Binding-site contacts:
Ligand atom C contacts residue ASN366 of chain 1.A at 3.6 Å.
Ligand atom O contacts residue LEU331 of chain 1.A at 3.3 Å.
Ligand atom C10 contacts residue ASP73 of chain 1.A at 3.6 Å.
Ligand atom C23 contacts residue SER320 of chain 1.A at 3.8 Å.
Ligand atom O contacts residue ASN366 of chain 1.A at 2.9 Å (h-bond).
Ligand atom C23 contacts residue PHE80 of chain 1.A at 3.7 Å (hydrophobic).
Ligand atom N3 contacts residue PHE80 of chain 1.A at 3.8 Å.
Ligand atom C2 contacts residue PHE222 of chain 1.A at 3.7 Å (hydrophobic).
Ligand atom C20 contacts residue PHE80 of chain 1.A at 3.8 Å (hydrophobic).
Ligand atom C17 contacts residue THR193 of chain 1.A at 3.7 Å.
Ligand atom C21 contacts residue ASP73 of chain 1.A at 3.7 Å.
Ligand atom N2 contacts residue THR193 of chain 1.A at 3.5 Å (h-bond).
Ligand atom O2 contacts residue ASP73 of chain 1.A at 3.4 Å (salt-bridge).
Ligand atom O2 contacts residue GLU72 of chain 1.A at 3.5 Å.
Ligand atom C23 contacts residue PHE78 of chain 1.A at 3.6 Å (hydrophobic).
Ligand atom C6 contacts residue TYR207 of chain 1.A at 3.3 Å (hydrophobic).
Ligand atom C22 contacts residue PHE80 of chain 1.A at 3.5 Å (hydrophobic).
Ligand atom C18 contacts residue THR193 of chain 1.A at 3.5 Å.
Ligand atom N4 contacts residue PHE78 of chain 1.A at 3.5 Å.
Ligand atom N contacts residue PHE80 of chain 1.A at 3.2 Å.
Ligand atom C16 contacts residue TYR207 of chain 1.A at 3.5 Å (hydrophobic).
Ligand atom N2 contacts residue ASN157 of chain 1.A at 3.5 Å (h-bond).
Ligand atom C24 contacts residue SER320 of chain 1.A at 3.5 Å.
Ligand atom C5 contacts residue TYR207 of chain 1.A at 3.6 Å (hydrophobic).
Ligand atom C22 contacts residue PHE78 of chain 1.A at 3.8 Å (hydrophobic).
Ligand atom C21 contacts residue PHE80 of chain 1.A at 3.6 Å (hydrophobic).
Ligand atom C21 contacts residue VAL71 of chain 1.A at 3.6 Å (hydrophobic).
Ligand atom N1 contacts residue LEU389 of chain 1.A at 3.7 Å.
Ligand atom C9 contacts residue ASP73 of chain 1.A at 3.8 Å.
Ligand atom N contacts residue TYR335 of chain 1.A at 2.9 Å (h-bond).
Ligand atom C1 contacts residue PHE222 of chain 1.A at 3.8 Å (hydrophobic).
Ligand atom C14 contacts residue GLY195 of chain 1.A at 3.8 Å.
Ligand atom N4 contacts residue SER320 of chain 1.A at 2.8 Å (h-bond).
Ligand atom C17 contacts residue LEU411 of chain 1.A at 3.4 Å (hydrophobic).
Ligand atom C24 contacts residue LEU331 of chain 1.A at 3.7 Å (hydrophobic).
Ligand atom C13 contacts residue VAL71 of chain 1.A at 3.4 Å (hydrophobic).
Ligand atom N2 contacts residue LEU411 of chain 1.A at 3.1 Å (h-bond).
Ligand atom C7 contacts residue TYR335 of chain 1.A at 3.5 Å (hydrophobic).
Ligand atom N3 contacts residue TYR207 of chain 1.A at 3.2 Å (h-bond).
Ligand atom C17 contacts residue MET410 of chain 1.A at 3.8 Å (hydrophobic).

Sequence of chain 1.A:
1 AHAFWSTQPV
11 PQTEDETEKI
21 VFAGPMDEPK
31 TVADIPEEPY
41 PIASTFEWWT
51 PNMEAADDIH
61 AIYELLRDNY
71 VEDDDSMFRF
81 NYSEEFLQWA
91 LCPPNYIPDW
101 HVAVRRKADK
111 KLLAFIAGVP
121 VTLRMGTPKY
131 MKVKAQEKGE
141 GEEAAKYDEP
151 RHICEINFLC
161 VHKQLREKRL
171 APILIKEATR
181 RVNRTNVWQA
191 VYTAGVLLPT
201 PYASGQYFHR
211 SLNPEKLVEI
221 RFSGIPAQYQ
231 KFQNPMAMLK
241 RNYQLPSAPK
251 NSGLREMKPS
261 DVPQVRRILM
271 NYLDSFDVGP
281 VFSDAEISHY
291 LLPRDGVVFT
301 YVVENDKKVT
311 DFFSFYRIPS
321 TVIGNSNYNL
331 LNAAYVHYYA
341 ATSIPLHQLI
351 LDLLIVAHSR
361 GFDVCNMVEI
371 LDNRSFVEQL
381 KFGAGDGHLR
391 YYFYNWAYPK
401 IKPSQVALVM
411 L

A small-molecule ligand and the protein it binds are described below.
Small molecule (SMILES): CCOC(=O)c1cnc2ccc(OCc3ccc(N4CCNCC4)nc3)cc2c1SCCC#N